Sequence of chain 1.S:
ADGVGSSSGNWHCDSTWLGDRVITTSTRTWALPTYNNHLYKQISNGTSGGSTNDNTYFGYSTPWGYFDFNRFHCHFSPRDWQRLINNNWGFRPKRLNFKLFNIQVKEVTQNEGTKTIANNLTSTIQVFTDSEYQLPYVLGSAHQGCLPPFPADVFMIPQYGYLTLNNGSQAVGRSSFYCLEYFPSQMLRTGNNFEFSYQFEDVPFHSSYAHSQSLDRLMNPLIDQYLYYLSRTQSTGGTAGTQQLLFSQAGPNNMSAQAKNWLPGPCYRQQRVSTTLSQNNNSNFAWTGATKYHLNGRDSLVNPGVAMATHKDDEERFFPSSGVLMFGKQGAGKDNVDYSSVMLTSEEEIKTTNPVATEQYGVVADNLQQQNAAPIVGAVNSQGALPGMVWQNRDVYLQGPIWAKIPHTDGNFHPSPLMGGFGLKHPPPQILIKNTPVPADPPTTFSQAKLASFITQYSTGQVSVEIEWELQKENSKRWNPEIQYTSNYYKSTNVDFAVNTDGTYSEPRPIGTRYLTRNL

Binding-site contacts:
Ligand atom C1 contacts residue TRP287 of chain 1.U at 3.8 Å (hydrophobic).
Ligand atom O3 contacts residue TRP287 of chain 1.U at 3.8 Å.
Ligand atom O2 contacts residue THR52 of chain 1.U at 4.4 Å.
Ligand atom O5 contacts residue TRP287 of chain 1.U at 3.3 Å.
Ligand atom O1 contacts residue TRP287 of chain 1.U at 3.0 Å (h-bond).
Ligand atom C3 contacts residue TRP287 of chain 1.U at 4.3 Å (hydrophobic).
Ligand atom O2 contacts residue SER256 of chain 1.S at 4.0 Å.
Ligand atom C5 contacts residue TRP287 of chain 1.U at 3.9 Å (hydrophobic).
Ligand atom O2 contacts residue ASN55 of chain 1.U at 3.5 Å (h-bond).
Ligand atom C2 contacts residue TRP287 of chain 1.U at 3.8 Å (hydrophobic).
Ligand atom O3 contacts residue ALA257 of chain 1.S at 4.5 Å.
Ligand atom C6 contacts residue TRP287 of chain 1.U at 3.8 Å (hydrophobic).
Ligand atom O2 contacts residue ASN254 of chain 1.S at 4.0 Å.
Ligand atom O4 contacts residue TRP287 of chain 1.U at 2.1 Å.
Ligand atom C4 contacts residue TRP287 of chain 1.U at 3.4 Å (hydrophobic).
Ligand atom C3 contacts residue ASN254 of chain 1.S at 4.1 Å.
Ligand atom O3 contacts residue ASN254 of chain 1.S at 3.8 Å.

Sequence of chain 1.U:
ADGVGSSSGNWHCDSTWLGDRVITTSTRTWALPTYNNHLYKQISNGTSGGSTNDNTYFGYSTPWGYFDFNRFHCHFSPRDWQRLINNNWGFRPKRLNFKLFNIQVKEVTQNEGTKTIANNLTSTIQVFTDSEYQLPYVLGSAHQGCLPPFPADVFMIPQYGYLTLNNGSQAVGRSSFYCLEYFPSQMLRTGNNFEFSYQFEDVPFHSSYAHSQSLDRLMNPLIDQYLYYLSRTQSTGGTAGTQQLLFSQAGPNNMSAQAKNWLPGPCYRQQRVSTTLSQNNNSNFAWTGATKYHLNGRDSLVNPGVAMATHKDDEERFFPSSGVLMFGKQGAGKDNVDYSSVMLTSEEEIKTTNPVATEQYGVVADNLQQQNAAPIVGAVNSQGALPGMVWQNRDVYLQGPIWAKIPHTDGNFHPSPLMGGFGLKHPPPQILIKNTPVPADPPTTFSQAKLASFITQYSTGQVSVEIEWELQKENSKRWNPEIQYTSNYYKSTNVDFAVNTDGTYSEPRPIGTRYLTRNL

The small molecule below binds the protein below.
Small molecule (SMILES): OC[C@H]1O[C@@H](O)[C@H](O)[C@@H](O)[C@H]1O